Sequence of chain 1.C:
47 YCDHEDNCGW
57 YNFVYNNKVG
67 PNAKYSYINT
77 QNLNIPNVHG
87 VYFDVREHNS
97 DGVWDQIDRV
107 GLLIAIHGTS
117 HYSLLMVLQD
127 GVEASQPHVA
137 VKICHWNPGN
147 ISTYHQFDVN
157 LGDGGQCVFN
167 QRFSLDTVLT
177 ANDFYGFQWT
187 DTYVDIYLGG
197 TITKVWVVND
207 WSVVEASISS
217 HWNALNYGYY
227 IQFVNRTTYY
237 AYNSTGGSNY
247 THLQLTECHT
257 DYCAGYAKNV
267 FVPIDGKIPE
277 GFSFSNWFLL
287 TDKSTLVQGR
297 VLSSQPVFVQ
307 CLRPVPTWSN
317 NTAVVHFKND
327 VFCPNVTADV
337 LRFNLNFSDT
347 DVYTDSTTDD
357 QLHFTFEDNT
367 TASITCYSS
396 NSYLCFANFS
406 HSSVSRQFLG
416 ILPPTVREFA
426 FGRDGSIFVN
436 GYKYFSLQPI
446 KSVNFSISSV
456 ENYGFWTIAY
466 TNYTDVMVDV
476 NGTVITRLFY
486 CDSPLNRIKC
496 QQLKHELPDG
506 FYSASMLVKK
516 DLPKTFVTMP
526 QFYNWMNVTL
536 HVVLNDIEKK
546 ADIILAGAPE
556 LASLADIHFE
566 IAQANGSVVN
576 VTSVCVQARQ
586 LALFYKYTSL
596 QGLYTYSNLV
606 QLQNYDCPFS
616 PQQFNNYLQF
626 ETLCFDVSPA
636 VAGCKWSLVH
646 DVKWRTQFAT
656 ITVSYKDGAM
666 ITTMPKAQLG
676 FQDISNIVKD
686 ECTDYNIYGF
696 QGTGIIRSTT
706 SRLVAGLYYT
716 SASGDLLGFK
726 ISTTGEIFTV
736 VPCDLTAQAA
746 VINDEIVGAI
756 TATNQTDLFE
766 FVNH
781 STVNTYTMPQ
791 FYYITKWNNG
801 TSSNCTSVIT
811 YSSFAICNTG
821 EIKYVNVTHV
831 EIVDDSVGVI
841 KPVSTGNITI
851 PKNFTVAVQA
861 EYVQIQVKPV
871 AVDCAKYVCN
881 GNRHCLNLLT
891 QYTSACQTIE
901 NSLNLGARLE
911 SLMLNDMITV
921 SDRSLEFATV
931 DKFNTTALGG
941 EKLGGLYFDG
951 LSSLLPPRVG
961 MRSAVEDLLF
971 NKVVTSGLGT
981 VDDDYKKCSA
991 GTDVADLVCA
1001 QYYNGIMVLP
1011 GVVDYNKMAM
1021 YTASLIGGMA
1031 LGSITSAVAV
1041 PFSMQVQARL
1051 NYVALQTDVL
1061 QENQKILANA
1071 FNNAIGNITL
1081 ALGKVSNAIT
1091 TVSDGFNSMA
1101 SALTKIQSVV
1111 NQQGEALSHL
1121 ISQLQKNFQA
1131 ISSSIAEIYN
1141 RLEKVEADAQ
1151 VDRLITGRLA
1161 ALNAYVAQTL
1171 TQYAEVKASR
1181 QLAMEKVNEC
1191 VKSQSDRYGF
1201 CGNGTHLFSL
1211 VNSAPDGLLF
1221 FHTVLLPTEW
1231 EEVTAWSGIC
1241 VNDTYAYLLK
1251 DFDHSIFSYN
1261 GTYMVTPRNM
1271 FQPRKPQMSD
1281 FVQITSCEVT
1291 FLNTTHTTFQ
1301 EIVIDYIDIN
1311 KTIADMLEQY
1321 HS

This protein binds this small molecule.
Small molecule (SMILES): CC(=O)N[C@H]1[C@H](O[C@H]2[C@H](O)[C@@H](NC(C)=O)CO[C@@H]2CO)O[C@H](CO)[C@@H](O[C@@H]2O[C@H](CO)[C@@H](O)[C@H](O)[C@@H]2O)[C@@H]1O

Binding-site contacts:
Ligand atom C3 contacts residue ASN331 of chain 1.C at 3.8 Å.
Ligand atom O7 contacts residue ASN331 of chain 1.C at 3.3 Å (h-bond).
Ligand atom C2 contacts residue ASN331 of chain 1.C at 2.5 Å.
Ligand atom C7 contacts residue ASN331 of chain 1.C at 3.2 Å.
Ligand atom C7 contacts residue PRO330 of chain 1.C at 3.1 Å (hydrophobic).
Ligand atom C4 contacts residue ASN331 of chain 1.C at 4.2 Å.
Ligand atom C1 contacts residue ASN331 of chain 1.C at 1.5 Å.
Ligand atom O5 contacts residue ASN331 of chain 1.C at 2.4 Å (h-bond).
Ligand atom C1 contacts residue PRO330 of chain 1.C at 4.4 Å (hydrophobic).
Ligand atom N2 contacts residue ASN331 of chain 1.C at 2.9 Å (h-bond).
Ligand atom C8 contacts residue PRO330 of chain 1.C at 3.9 Å (hydrophobic).
Ligand atom O7 contacts residue PRO330 of chain 1.C at 1.9 Å.
Ligand atom C5 contacts residue ASN331 of chain 1.C at 3.7 Å.
Ligand atom N2 contacts residue PRO330 of chain 1.C at 3.7 Å.
Ligand atom C8 contacts residue ASN331 of chain 1.C at 4.3 Å.